Sequence of chain 1.C:
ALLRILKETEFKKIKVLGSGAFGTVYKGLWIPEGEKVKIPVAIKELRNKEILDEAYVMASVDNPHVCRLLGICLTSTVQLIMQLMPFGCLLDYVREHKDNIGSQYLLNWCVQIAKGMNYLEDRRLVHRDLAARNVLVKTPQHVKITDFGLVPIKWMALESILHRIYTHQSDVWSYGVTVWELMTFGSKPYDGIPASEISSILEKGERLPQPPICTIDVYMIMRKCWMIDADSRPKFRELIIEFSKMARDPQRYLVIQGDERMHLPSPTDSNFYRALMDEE

Binding-site contacts:
Ligand atom N3 contacts residue LEU23 of chain 1.C at 3.6 Å.
Ligand atom O3G contacts residue ALA27 of chain 1.C at 2.8 Å (h-bond).
Ligand atom N3B contacts residue GLY26 of chain 1.C at 3.6 Å.
Ligand atom O3A contacts residue GLY26 of chain 1.C at 3.2 Å.
Ligand atom PB contacts residue MG1 of chain 1.J at 3.3 Å.
Ligand atom O5' contacts residue VAL31 of chain 1.C at 3.3 Å.
Ligand atom O1A contacts residue VAL31 of chain 1.C at 3.6 Å.
Ligand atom N6 contacts residue ALA48 of chain 1.C at 3.4 Å.
Ligand atom N6 contacts residue MET95 of chain 1.C at 3.5 Å.
Ligand atom O2B contacts residue ARG146 of chain 1.C at 3.6 Å.
Ligand atom O2A contacts residue LYS50 of chain 1.C at 3.4 Å (salt-bridge).
Ligand atom O1A contacts residue GLY26 of chain 1.C at 3.4 Å (h-bond).
Ligand atom O1B contacts residue ASN147 of chain 1.C at 2.7 Å (h-bond).
Ligand atom PG contacts residue MG1 of chain 1.J at 3.6 Å.
Ligand atom O2G contacts residue ARG146 of chain 1.C at 3.0 Å (salt-bridge).
Ligand atom PG contacts residue ASP142 of chain 1.C at 3.6 Å.
Ligand atom O1G contacts residue ALA27 of chain 1.C at 3.7 Å.
Ligand atom N6 contacts residue GLN96 of chain 1.C at 3.2 Å (h-bond).
Ligand atom N7 contacts residue 9LL1 of chain 1.L at 3.7 Å.
Ligand atom C5' contacts residue GLY24 of chain 1.C at 3.7 Å.
Ligand atom C2 contacts residue MET98 of chain 1.C at 3.2 Å (hydrophobic).
Ligand atom O2G contacts residue MG1 of chain 1.J at 3.5 Å.
Ligand atom PA contacts residue MG1 of chain 1.J at 3.3 Å.
Ligand atom N3B contacts residue ARG146 of chain 1.C at 3.2 Å (salt-bridge).
Ligand atom O2A contacts residue ASP160 of chain 1.C at 2.6 Å (salt-bridge).
Ligand atom O3A contacts residue MG1 of chain 1.J at 3.7 Å.
Ligand atom O3G contacts residue GLY26 of chain 1.C at 3.7 Å.
Ligand atom O1B contacts residue MG1 of chain 1.J at 2.1 Å.
Ligand atom O3G contacts residue ASP142 of chain 1.C at 3.6 Å.
Ligand atom C8 contacts residue VAL31 of chain 1.C at 3.8 Å (hydrophobic).
Ligand atom PA contacts residue LYS50 of chain 1.C at 3.4 Å.
Ligand atom O1G contacts residue MG1 of chain 1.J at 2.8 Å.
Ligand atom O2A contacts residue MG1 of chain 1.J at 1.9 Å.
Ligand atom N1 contacts residue MET98 of chain 1.C at 2.9 Å (h-bond).
Ligand atom PG contacts residue ALA27 of chain 1.C at 3.7 Å.
Ligand atom N6 contacts residue LEU149 of chain 1.C at 3.7 Å.
Ligand atom O1A contacts residue LYS50 of chain 1.C at 2.5 Å (salt-bridge).
Ligand atom O2G contacts residue ASN147 of chain 1.C at 2.9 Å (h-bond).
Ligand atom PG contacts residue ARG146 of chain 1.C at 3.6 Å.
Ligand atom O2G contacts residue ASP142 of chain 1.C at 2.5 Å (salt-bridge).

A protein and the small-molecule ligand that binds it are described below.
Small molecule (SMILES): Nc1ncnc2c1ncn2[C@@H]1O[C@H](CO[P](=O)(O)O[P](=O)(O)NP(=O)(O)O)[C@@H](O)[C@H]1O